A small-molecule ligand and the protein it binds are described below.
Small molecule (SMILES): CC[C@H](C)O

Binding-site contacts:
Ligand atom C3 contacts residue LYS65 of chain 1.C at 3.8 Å.
Ligand atom C3 contacts residue GLY63 of chain 1.C at 4.4 Å.
Ligand atom C2 contacts residue GLN64 of chain 1.C at 4.2 Å.
Ligand atom C4 contacts residue GLN64 of chain 1.C at 4.0 Å.
Ligand atom C1 contacts residue GLY63 of chain 1.C at 4.3 Å.
Ligand atom C4 contacts residue GLY63 of chain 1.C at 3.7 Å.
Ligand atom C1 contacts residue PRO191 of chain 1.C at 4.5 Å (hydrophobic).
Ligand atom C3 contacts residue GLN64 of chain 1.C at 3.8 Å.
Ligand atom C1 contacts residue GLN64 of chain 1.C at 3.6 Å.

Sequence of chain 1.C:
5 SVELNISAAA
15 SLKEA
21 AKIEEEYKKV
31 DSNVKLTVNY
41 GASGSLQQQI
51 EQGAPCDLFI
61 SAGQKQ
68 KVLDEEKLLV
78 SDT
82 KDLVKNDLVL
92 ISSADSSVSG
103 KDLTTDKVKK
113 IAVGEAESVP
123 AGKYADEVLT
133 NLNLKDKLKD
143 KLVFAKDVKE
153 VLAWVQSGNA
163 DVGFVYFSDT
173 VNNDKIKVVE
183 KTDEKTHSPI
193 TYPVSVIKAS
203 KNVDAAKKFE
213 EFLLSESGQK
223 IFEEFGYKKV